Binding-site contacts:
Ligand atom C3 contacts residue ASN282 of chain 1.A at 4.2 Å.
Ligand atom C2 contacts residue ASN282 of chain 1.A at 3.5 Å.
Ligand atom C1 contacts residue ASN282 of chain 1.A at 3.2 Å.
Ligand atom C7 contacts residue ASN282 of chain 1.A at 3.0 Å.
Ligand atom O5 contacts residue ASN282 of chain 1.A at 4.5 Å.
Ligand atom O7 contacts residue ASN282 of chain 1.A at 3.7 Å.
Ligand atom C8 contacts residue ASN280 of chain 1.A at 3.2 Å.
Ligand atom C8 contacts residue ASN282 of chain 1.A at 3.3 Å.
Ligand atom N2 contacts residue ASN282 of chain 1.A at 2.8 Å (h-bond).

This small molecule binds to this protein.
Small molecule (SMILES): CC(=O)N[C@@H]1[C@@H](O)[C@H](O)[C@@H](CO)O[C@H]1O

Sequence of chain 1.A:
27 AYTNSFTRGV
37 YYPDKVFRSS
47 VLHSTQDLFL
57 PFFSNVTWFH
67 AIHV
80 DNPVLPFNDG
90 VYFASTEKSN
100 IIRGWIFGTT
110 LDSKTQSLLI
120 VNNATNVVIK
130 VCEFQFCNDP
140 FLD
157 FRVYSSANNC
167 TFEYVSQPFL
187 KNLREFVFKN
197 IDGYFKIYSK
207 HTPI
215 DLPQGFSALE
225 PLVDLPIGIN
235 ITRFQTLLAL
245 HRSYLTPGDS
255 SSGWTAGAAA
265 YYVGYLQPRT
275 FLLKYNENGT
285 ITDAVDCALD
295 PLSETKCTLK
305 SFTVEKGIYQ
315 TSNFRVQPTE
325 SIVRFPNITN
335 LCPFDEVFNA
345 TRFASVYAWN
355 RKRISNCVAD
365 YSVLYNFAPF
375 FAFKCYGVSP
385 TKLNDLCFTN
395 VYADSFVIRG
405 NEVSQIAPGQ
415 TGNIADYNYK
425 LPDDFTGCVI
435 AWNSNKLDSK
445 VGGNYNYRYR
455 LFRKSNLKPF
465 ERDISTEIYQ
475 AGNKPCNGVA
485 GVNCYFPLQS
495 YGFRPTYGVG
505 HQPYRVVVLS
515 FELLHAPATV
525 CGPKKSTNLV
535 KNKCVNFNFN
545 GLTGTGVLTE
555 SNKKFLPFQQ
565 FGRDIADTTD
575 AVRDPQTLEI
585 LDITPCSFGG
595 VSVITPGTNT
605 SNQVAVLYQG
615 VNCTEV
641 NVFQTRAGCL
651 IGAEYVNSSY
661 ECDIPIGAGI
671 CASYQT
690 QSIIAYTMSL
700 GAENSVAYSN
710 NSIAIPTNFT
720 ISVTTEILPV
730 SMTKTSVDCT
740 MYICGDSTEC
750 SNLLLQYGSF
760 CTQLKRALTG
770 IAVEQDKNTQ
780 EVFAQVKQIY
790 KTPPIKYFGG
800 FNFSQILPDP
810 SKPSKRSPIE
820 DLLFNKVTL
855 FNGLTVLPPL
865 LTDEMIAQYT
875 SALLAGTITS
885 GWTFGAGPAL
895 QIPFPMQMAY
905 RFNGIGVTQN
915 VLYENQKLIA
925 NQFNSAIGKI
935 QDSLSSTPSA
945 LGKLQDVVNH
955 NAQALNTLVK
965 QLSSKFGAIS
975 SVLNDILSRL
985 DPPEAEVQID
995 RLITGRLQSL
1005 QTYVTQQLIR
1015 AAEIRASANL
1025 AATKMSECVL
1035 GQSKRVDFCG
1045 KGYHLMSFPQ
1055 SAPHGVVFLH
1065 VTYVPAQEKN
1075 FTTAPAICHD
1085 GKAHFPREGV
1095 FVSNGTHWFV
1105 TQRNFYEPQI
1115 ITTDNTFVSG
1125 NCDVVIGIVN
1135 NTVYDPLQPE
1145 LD